Sequence of chain 1.B:
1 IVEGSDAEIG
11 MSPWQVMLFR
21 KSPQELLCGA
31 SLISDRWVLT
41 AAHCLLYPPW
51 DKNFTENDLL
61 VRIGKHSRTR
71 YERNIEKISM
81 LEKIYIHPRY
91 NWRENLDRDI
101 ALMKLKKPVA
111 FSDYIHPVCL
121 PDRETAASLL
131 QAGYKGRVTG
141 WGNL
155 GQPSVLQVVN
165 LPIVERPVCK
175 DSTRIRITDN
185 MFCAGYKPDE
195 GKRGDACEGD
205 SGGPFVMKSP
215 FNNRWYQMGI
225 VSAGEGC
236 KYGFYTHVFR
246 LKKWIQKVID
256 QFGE

Binding-site contacts:
Ligand atom O5 contacts residue ASN53 of chain 1.B at 2.4 Å (h-bond).
Ligand atom C4 contacts residue ASN53 of chain 1.B at 4.4 Å.
Ligand atom C2 contacts residue ASN53 of chain 1.B at 2.6 Å.
Ligand atom C1 contacts residue ASN53 of chain 1.B at 1.5 Å.
Ligand atom O7 contacts residue ASN53 of chain 1.B at 3.8 Å.
Ligand atom C5 contacts residue ASN53 of chain 1.B at 3.7 Å.
Ligand atom C8 contacts residue LEU46 of chain 1.B at 3.7 Å (hydrophobic).
Ligand atom N2 contacts residue ASN53 of chain 1.B at 3.1 Å (h-bond).
Ligand atom C3 contacts residue ASN53 of chain 1.B at 4.0 Å.
Ligand atom C7 contacts residue ASN53 of chain 1.B at 3.6 Å.

The small molecule below binds the protein below.
Small molecule (SMILES): CC(=O)N[C@@H]1[C@@H](O)[C@H](O)[C@@H](CO)O[C@H]1O